Binding-site contacts:
Ligand atom N02 contacts residue PHE196 of chain 1.B at 3.6 Å.
Ligand atom N02 contacts residue LYS227 of chain 1.B at 3.5 Å (salt-bridge).
Ligand atom C07 contacts residue MET152 of chain 1.B at 3.6 Å (hydrophobic).
Ligand atom C10 contacts residue ARG76 of chain 1.B at 3.6 Å.
Ligand atom C10 contacts residue GLY195 of chain 1.B at 3.6 Å.
Ligand atom C06 contacts residue ALA223 of chain 1.B at 3.4 Å (hydrophobic).
Ligand atom C08 contacts residue ARG76 of chain 1.B at 3.3 Å.
Ligand atom N04 contacts residue ALA223 of chain 1.B at 3.3 Å.
Ligand atom C01 contacts residue ARG263 of chain 1.B at 3.4 Å.
Ligand atom N05 contacts residue ASN127 of chain 1.B at 3.0 Å (h-bond).
Ligand atom C09 contacts residue ARG76 of chain 1.B at 3.0 Å.
Ligand atom N02 contacts residue ARG263 of chain 1.B at 3.5 Å (salt-bridge).
Ligand atom O02 contacts residue LYS227 of chain 1.B at 3.2 Å.
Ligand atom C03 contacts residue ARG263 of chain 1.B at 3.2 Å.
Ligand atom C05 contacts residue ARG76 of chain 1.B at 3.6 Å.
Ligand atom C06 contacts residue LYS227 of chain 1.B at 3.4 Å.
Ligand atom N01 contacts residue ASP108 of chain 1.B at 3.1 Å (salt-bridge).
Ligand atom O04 contacts residue ARG226 of chain 1.B at 3.4 Å (salt-bridge).
Ligand atom O01 contacts residue ALA223 of chain 1.B at 3.3 Å.
Ligand atom N04 contacts residue MET152 of chain 1.B at 3.3 Å (h-bond).
Ligand atom C06 contacts residue MET152 of chain 1.B at 3.6 Å (hydrophobic).
Ligand atom O01 contacts residue PHE196 of chain 1.B at 3.5 Å.
Ligand atom C13 contacts residue LYS227 of chain 1.B at 3.6 Å.
Ligand atom C12 contacts residue LYS227 of chain 1.B at 3.5 Å.
Ligand atom N03 contacts residue ASN127 of chain 1.B at 3.0 Å (h-bond).
Ligand atom N05 contacts residue LEU221 of chain 1.B at 3.7 Å.
Ligand atom N05 contacts residue ASP191 of chain 1.B at 2.8 Å (salt-bridge).
Ligand atom N04 contacts residue ASP191 of chain 1.B at 2.9 Å (salt-bridge).
Ligand atom C09 contacts residue PHE196 of chain 1.B at 3.6 Å (hydrophobic).
Ligand atom C04 contacts residue ARG263 of chain 1.B at 3.4 Å.
Ligand atom O02 contacts residue ARG228 of chain 1.B at 2.9 Å (salt-bridge).
Ligand atom O01 contacts residue LYS227 of chain 1.B at 2.4 Å (salt-bridge).
Ligand atom N06 contacts residue PHE196 of chain 1.B at 3.1 Å.
Ligand atom N06 contacts residue ARG76 of chain 1.B at 3.3 Å (salt-bridge).
Ligand atom N01 contacts residue ARG263 of chain 1.B at 3.1 Å.
Ligand atom C03 contacts residue ASP108 of chain 1.B at 3.7 Å.
Ligand atom C02 contacts residue ARG263 of chain 1.B at 3.3 Å.
Ligand atom N07 contacts residue ARG228 of chain 1.B at 3.4 Å (salt-bridge).
Ligand atom N03 contacts residue ARG263 of chain 1.B at 3.6 Å.
Ligand atom C07 contacts residue ASP191 of chain 1.B at 3.2 Å.

Sequence of chain 1.B:
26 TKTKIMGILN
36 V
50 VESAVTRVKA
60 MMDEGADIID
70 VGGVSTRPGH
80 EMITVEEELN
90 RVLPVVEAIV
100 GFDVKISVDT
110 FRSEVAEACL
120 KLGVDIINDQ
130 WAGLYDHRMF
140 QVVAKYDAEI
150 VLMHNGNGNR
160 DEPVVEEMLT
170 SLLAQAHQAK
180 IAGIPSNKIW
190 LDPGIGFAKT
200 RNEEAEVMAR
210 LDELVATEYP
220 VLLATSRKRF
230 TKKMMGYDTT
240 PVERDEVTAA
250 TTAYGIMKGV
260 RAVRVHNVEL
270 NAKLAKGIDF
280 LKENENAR

This small molecule binds to this protein.
Small molecule (SMILES): Cc1noc(NS(=O)(=O)c2ccc(NCc3cnc4nc(N)[nH]c(=O)c4n3)cc2)c1C